Sequence of chain 1.B:
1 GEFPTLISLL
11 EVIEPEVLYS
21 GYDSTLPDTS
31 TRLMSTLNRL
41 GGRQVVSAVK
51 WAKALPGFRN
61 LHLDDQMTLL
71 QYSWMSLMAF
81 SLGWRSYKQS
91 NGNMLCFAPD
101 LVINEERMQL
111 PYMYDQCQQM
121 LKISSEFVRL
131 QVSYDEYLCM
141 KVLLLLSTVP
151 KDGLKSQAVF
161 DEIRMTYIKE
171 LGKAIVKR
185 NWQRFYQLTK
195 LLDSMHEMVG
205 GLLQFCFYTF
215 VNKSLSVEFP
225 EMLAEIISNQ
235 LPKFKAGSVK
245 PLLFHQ

Binding-site contacts:
Ligand atom O5 contacts residue VAL221 of chain 1.B at 3.8 Å.
Ligand atom C17 contacts residue GLN116 of chain 1.B at 3.5 Å.
Ligand atom C21 contacts residue MET34 of chain 1.B at 3.9 Å (hydrophobic).
Ligand atom C4 contacts residue MET78 of chain 1.B at 3.6 Å (hydrophobic).
Ligand atom C18 contacts residue ASN38 of chain 1.B at 3.3 Å.
Ligand atom O3 contacts residue GLN116 of chain 1.B at 2.4 Å (h-bond).
Ligand atom O5 contacts residue THR213 of chain 1.B at 3.0 Å (h-bond).
Ligand atom C12 contacts residue ASN38 of chain 1.B at 3.2 Å.
Ligand atom C8 contacts residue MET75 of chain 1.B at 3.9 Å (hydrophobic).
Ligand atom C3 contacts residue PHE97 of chain 1.B at 3.6 Å (hydrophobic).
Ligand atom C15 contacts residue MET75 of chain 1.B at 3.8 Å (hydrophobic).
Ligand atom C3 contacts residue GLN44 of chain 1.B at 3.0 Å.
Ligand atom C1 contacts residue GLY41 of chain 1.B at 3.5 Å.
Ligand atom C5 contacts residue MET78 of chain 1.B at 3.6 Å (hydrophobic).
Ligand atom O1 contacts residue ARG85 of chain 1.B at 3.0 Å (salt-bridge).
Ligand atom C12 contacts residue LEU37 of chain 1.B at 3.8 Å (hydrophobic).
Ligand atom C2 contacts residue PHE97 of chain 1.B at 3.9 Å (hydrophobic).
Ligand atom C19 contacts residue MET78 of chain 1.B at 3.9 Å (hydrophobic).
Ligand atom O1 contacts residue GLN44 of chain 1.B at 3.1 Å (h-bond).
Ligand atom O2 contacts residue LEU37 of chain 1.B at 3.6 Å.
Ligand atom C22 contacts residue GLN116 of chain 1.B at 3.0 Å.
Ligand atom O5 contacts residue ASN38 of chain 1.B at 3.2 Å (h-bond).
Ligand atom C19 contacts residue TRP74 of chain 1.B at 3.7 Å (hydrophobic).
Ligand atom C1 contacts residue LEU37 of chain 1.B at 3.5 Å (hydrophobic).
Ligand atom C11 contacts residue LEU37 of chain 1.B at 3.7 Å (hydrophobic).
Ligand atom C2 contacts residue GLY41 of chain 1.B at 3.9 Å.
Ligand atom C13 contacts residue ASN38 of chain 1.B at 3.8 Å.
Ligand atom O1 contacts residue PHE97 of chain 1.B at 3.3 Å.
Ligand atom C16 contacts residue GLN116 of chain 1.B at 3.8 Å.
Ligand atom F1 contacts residue PHE97 of chain 1.B at 3.0 Å.
Ligand atom C2 contacts residue GLN44 of chain 1.B at 3.2 Å.
Ligand atom O2 contacts residue ASN38 of chain 1.B at 2.8 Å (h-bond).
Ligand atom C7 contacts residue MET75 of chain 1.B at 3.9 Å (hydrophobic).
Ligand atom C6 contacts residue MET78 of chain 1.B at 3.7 Å (hydrophobic).
Ligand atom C4 contacts residue GLN44 of chain 1.B at 3.7 Å.
Ligand atom O4 contacts residue CYS210 of chain 1.B at 3.2 Å.
Ligand atom O4 contacts residue THR213 of chain 1.B at 3.4 Å (h-bond).
Ligand atom C11 contacts residue ASN38 of chain 1.B at 3.4 Å.
Ligand atom O5 contacts residue PHE223 of chain 1.B at 3.9 Å.
Ligand atom C22 contacts residue MET120 of chain 1.B at 3.7 Å (hydrophobic).

This small molecule binds to this protein.
Small molecule (SMILES): C[C@@H]1C[C@H]2[C@@H]3CCC4=CC(=O)C=C[C@]4(C)[C@@]3(F)[C@@H](O)C[C@]2(C)[C@@]1(O)C(=O)CO